The small molecule below binds the protein below.
Small molecule (SMILES): OC[C@H]1O[C@H](O)[C@H](O)[C@@H](O)[C@@H]1O

Sequence of chain 1.B:
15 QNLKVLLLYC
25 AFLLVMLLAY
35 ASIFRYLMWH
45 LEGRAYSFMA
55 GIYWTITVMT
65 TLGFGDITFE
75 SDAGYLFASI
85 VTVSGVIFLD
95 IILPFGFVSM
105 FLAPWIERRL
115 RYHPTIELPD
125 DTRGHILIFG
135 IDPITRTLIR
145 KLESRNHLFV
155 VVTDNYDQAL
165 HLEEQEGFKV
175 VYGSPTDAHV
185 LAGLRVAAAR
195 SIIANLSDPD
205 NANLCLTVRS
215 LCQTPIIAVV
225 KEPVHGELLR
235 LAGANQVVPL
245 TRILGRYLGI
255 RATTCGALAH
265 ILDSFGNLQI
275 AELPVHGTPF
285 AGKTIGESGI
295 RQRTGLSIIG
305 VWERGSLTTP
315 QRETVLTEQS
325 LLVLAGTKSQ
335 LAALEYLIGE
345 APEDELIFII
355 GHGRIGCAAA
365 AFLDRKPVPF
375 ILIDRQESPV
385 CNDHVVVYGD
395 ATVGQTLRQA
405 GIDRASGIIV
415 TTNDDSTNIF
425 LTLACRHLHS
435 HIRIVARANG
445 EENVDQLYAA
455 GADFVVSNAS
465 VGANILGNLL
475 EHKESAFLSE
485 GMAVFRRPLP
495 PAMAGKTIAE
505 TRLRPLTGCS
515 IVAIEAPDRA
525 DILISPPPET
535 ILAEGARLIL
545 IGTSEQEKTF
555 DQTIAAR

Binding-site contacts:
Ligand atom O6 contacts residue HIS264 of chain 1.B at 4.0 Å.
Ligand atom C6 contacts residue HIS264 of chain 1.B at 3.6 Å.
Ligand atom O1 contacts residue ARG246 of chain 1.B at 4.2 Å.
Ligand atom C6 contacts residue ILE265 of chain 1.B at 3.7 Å (hydrophobic).
Ligand atom O4 contacts residue ARG250 of chain 1.B at 3.5 Å.
Ligand atom O4 contacts residue ARG246 of chain 1.B at 4.3 Å.
Ligand atom C3 contacts residue ARG369 of chain 1.B at 4.1 Å.
Ligand atom C2 contacts residue ARG246 of chain 1.B at 3.8 Å.
Ligand atom C4 contacts residue ARG250 of chain 1.B at 4.4 Å.
Ligand atom O6 contacts residue ILE265 of chain 1.B at 3.6 Å.
Ligand atom O2 contacts residue ARG246 of chain 1.B at 2.7 Å (salt-bridge).
Ligand atom C3 contacts residue ARG246 of chain 1.B at 3.6 Å.
Ligand atom O3 contacts residue ARG369 of chain 1.B at 2.8 Å (salt-bridge).
Ligand atom O2 contacts residue ARG369 of chain 1.B at 4.4 Å.
Ligand atom O3 contacts residue ARG246 of chain 1.B at 3.8 Å.